Sequence of chain 1.A:
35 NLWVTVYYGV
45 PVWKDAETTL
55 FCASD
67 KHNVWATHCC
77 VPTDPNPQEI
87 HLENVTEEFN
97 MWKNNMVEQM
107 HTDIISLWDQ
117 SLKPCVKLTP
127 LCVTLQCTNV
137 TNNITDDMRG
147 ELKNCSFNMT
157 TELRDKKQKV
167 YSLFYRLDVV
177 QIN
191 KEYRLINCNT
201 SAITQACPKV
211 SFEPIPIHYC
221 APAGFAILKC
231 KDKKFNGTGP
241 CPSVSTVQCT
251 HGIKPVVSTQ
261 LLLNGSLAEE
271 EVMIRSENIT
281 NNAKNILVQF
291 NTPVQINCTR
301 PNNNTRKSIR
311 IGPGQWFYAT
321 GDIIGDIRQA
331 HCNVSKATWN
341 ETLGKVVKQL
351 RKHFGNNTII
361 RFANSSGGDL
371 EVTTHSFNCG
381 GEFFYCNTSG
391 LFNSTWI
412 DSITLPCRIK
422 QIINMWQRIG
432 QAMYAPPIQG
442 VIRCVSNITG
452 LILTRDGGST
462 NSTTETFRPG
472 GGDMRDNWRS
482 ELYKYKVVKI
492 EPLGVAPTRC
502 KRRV

Sequence of chain 1.D:
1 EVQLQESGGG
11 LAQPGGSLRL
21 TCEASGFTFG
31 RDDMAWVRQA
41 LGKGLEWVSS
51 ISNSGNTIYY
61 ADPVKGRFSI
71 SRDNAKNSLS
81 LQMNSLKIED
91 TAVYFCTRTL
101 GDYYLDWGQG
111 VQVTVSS

The protein below binds the small molecule below.
Small molecule (SMILES): CC(=O)N[C@H]1[C@H](O[C@H]2[C@H](O)[C@@H](NC(C)=O)CO[C@@H]2CO)O[C@H](CO)[C@@H](O)[C@@H]1O

Binding-site contacts:
Ligand atom O7 contacts residue ASN297 of chain 1.A at 3.7 Å.
Ligand atom C2 contacts residue HIS331 of chain 1.A at 4.0 Å.
Ligand atom C8 contacts residue ASN333 of chain 1.A at 4.3 Å.
Ligand atom C7 contacts residue ASN333 of chain 1.A at 3.4 Å.
Ligand atom C8 contacts residue CYS298 of chain 1.A at 4.0 Å (hydrophobic).
Ligand atom C8 contacts residue THR299 of chain 1.A at 3.5 Å.
Ligand atom C4 contacts residue ASN333 of chain 1.A at 4.4 Å.
Ligand atom O7 contacts residue ASN333 of chain 1.A at 3.4 Å (h-bond).
Ligand atom C7 contacts residue ASN297 of chain 1.A at 4.0 Å.
Ligand atom O4 contacts residue THR28 of chain 1.D at 4.1 Å.
Ligand atom C3 contacts residue ASN333 of chain 1.A at 3.9 Å.
Ligand atom N2 contacts residue ASN333 of chain 1.A at 2.9 Å (h-bond).
Ligand atom O5 contacts residue ASN333 of chain 1.A at 2.5 Å (h-bond).
Ligand atom C8 contacts residue ARG444 of chain 1.A at 3.9 Å.
Ligand atom C5 contacts residue THR28 of chain 1.D at 4.1 Å.
Ligand atom C8 contacts residue ASN297 of chain 1.A at 3.2 Å.
Ligand atom C2 contacts residue ASN333 of chain 1.A at 2.5 Å.
Ligand atom O6 contacts residue GLY30 of chain 1.D at 4.1 Å.
Ligand atom O3 contacts residue HIS331 of chain 1.A at 4.4 Å.
Ligand atom C1 contacts residue HIS331 of chain 1.A at 4.4 Å.
Ligand atom C3 contacts residue HIS331 of chain 1.A at 4.0 Å.
Ligand atom C5 contacts residue ASN333 of chain 1.A at 3.8 Å.
Ligand atom C8 contacts residue HIS331 of chain 1.A at 4.0 Å.
Ligand atom C7 contacts residue ARG444 of chain 1.A at 4.0 Å.
Ligand atom O6 contacts residue SER413 of chain 1.A at 4.3 Å.
Ligand atom C1 contacts residue ASN333 of chain 1.A at 1.5 Å.
Ligand atom C7 contacts residue HIS331 of chain 1.A at 4.0 Å.
Ligand atom N2 contacts residue HIS331 of chain 1.A at 3.2 Å (h-bond).
Ligand atom C6 contacts residue THR28 of chain 1.D at 4.0 Å.
Ligand atom O7 contacts residue ARG444 of chain 1.A at 3.4 Å (salt-bridge).
Ligand atom O6 contacts residue THR28 of chain 1.D at 3.8 Å.